This protein binds this small molecule.
Small molecule (SMILES): CC(=O)N[C@@H]1[C@@H](O)[C@H](O)[C@@H](CO)O[C@H]1O

Binding-site contacts:
Ligand atom O7 contacts residue ASN438 of chain 1.A at 3.8 Å.
Ligand atom C7 contacts residue ASN438 of chain 1.A at 3.6 Å.
Ligand atom C1 contacts residue ASN438 of chain 1.A at 1.4 Å.
Ligand atom C8 contacts residue LEU435 of chain 1.A at 3.5 Å (hydrophobic).
Ligand atom N2 contacts residue ASN438 of chain 1.A at 3.0 Å (h-bond).
Ligand atom O7 contacts residue MET505 of chain 1.A at 3.5 Å.
Ligand atom C7 contacts residue LEU435 of chain 1.A at 4.2 Å (hydrophobic).
Ligand atom C5 contacts residue ASN438 of chain 1.A at 3.7 Å.
Ligand atom O7 contacts residue ALA509 of chain 1.A at 4.1 Å.
Ligand atom C4 contacts residue ASN438 of chain 1.A at 4.1 Å.
Ligand atom C7 contacts residue ASP434 of chain 1.A at 4.4 Å.
Ligand atom N2 contacts residue ASP434 of chain 1.A at 4.4 Å.
Ligand atom C8 contacts residue VAL431 of chain 1.A at 3.4 Å (hydrophobic).
Ligand atom O5 contacts residue ASN438 of chain 1.A at 2.4 Å (h-bond).
Ligand atom O7 contacts residue LEU435 of chain 1.A at 4.2 Å.
Ligand atom C2 contacts residue ASN438 of chain 1.A at 2.4 Å.
Ligand atom C8 contacts residue ALA509 of chain 1.A at 4.0 Å (hydrophobic).
Ligand atom C3 contacts residue ASN438 of chain 1.A at 3.8 Å.
Ligand atom C8 contacts residue ASP434 of chain 1.A at 3.8 Å.

Sequence of chain 1.A:
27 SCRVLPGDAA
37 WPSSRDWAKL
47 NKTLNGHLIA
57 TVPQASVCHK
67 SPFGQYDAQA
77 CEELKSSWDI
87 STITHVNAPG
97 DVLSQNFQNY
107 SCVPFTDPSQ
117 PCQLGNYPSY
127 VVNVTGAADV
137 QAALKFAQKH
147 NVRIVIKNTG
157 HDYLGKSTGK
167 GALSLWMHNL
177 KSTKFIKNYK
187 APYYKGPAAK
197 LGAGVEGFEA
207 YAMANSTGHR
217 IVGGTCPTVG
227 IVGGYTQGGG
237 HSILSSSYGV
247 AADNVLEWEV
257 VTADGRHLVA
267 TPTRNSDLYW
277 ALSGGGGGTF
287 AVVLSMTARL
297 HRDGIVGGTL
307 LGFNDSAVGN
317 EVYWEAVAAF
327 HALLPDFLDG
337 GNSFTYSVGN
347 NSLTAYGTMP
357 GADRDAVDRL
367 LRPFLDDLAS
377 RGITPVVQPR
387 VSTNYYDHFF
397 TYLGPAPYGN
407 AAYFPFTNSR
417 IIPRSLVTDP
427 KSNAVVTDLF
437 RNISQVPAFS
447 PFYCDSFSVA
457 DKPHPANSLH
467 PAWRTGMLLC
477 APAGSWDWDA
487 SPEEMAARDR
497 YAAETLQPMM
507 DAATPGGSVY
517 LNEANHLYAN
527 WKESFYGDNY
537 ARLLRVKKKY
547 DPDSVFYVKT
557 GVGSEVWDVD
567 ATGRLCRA